Sequence of chain 2.A:
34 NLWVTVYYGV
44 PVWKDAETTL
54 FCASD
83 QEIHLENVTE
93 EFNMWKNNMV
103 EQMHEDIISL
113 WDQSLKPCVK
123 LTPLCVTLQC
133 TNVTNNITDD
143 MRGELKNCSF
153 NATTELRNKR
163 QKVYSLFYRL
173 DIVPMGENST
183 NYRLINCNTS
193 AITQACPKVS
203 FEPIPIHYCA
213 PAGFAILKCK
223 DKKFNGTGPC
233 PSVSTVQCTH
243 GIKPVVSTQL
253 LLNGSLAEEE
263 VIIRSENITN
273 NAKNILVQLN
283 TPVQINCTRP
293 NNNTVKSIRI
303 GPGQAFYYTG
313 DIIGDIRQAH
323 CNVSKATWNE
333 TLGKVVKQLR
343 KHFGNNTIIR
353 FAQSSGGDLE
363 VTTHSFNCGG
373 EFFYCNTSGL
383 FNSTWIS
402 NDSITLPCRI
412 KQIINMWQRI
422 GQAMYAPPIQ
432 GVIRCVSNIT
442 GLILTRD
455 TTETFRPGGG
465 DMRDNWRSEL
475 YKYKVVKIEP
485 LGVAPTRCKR

Binding-site contacts:
Ligand atom C7 contacts residue ASN255 of chain 2.A at 4.2 Å.
Ligand atom C8 contacts residue ASN439 of chain 2.A at 4.1 Å.
Ligand atom C8 contacts residue NAG1 of chain 2.G at 3.7 Å.
Ligand atom C3 contacts residue ASN439 of chain 2.A at 3.9 Å.
Ligand atom C2 contacts residue ASN439 of chain 2.A at 2.5 Å.
Ligand atom C5 contacts residue ASN439 of chain 2.A at 3.8 Å.
Ligand atom C8 contacts residue VAL437 of chain 2.A at 3.4 Å (hydrophobic).
Ligand atom C7 contacts residue ASN439 of chain 2.A at 3.6 Å.
Ligand atom C8 contacts residue SER438 of chain 2.A at 3.9 Å.
Ligand atom C1 contacts residue ASN439 of chain 2.A at 1.5 Å.
Ligand atom C7 contacts residue NAG1 of chain 2.G at 4.4 Å.
Ligand atom N2 contacts residue ASN439 of chain 2.A at 2.9 Å (h-bond).
Ligand atom C4 contacts residue ASN439 of chain 2.A at 4.3 Å.
Ligand atom O5 contacts residue PRO284 of chain 2.A at 4.0 Å.
Ligand atom C1 contacts residue PRO284 of chain 2.A at 4.3 Å (hydrophobic).
Ligand atom C8 contacts residue ASN255 of chain 2.A at 4.0 Å.
Ligand atom O7 contacts residue NAG1 of chain 2.G at 4.1 Å.
Ligand atom O5 contacts residue ASN439 of chain 2.A at 2.5 Å (h-bond).
Ligand atom O7 contacts residue ASN255 of chain 2.A at 4.0 Å.
Ligand atom O7 contacts residue ASN439 of chain 2.A at 3.9 Å.

A small-molecule ligand and the protein it binds are described below.
Small molecule (SMILES): CC(=O)N[C@@H]1[C@@H](O)[C@H](O)[C@@H](CO)O[C@H]1O